Binding-site contacts:
Ligand atom O5 contacts residue ASN118 of chain 8.F at 1.8 Å (h-bond).
Ligand atom C6 contacts residue ASN118 of chain 8.F at 4.0 Å.
Ligand atom O7 contacts residue ALA117 of chain 8.F at 4.5 Å.
Ligand atom O7 contacts residue ASN118 of chain 8.F at 3.5 Å (h-bond).
Ligand atom C7 contacts residue PRO167 of chain 8.F at 3.9 Å (hydrophobic).
Ligand atom C5 contacts residue ASN118 of chain 8.F at 3.2 Å.
Ligand atom C8 contacts residue ASP164 of chain 8.F at 4.5 Å.
Ligand atom C4 contacts residue ASN118 of chain 8.F at 3.8 Å.
Ligand atom O5 contacts residue ALA117 of chain 8.F at 3.5 Å (h-bond).
Ligand atom C8 contacts residue PRO167 of chain 8.F at 3.7 Å (hydrophobic).
Ligand atom C2 contacts residue ALA117 of chain 8.F at 4.0 Å (hydrophobic).
Ligand atom O5 contacts residue GLN168 of chain 8.F at 4.0 Å.
Ligand atom C3 contacts residue ASN118 of chain 8.F at 3.8 Å.
Ligand atom N2 contacts residue PRO167 of chain 8.F at 4.0 Å.
Ligand atom C1 contacts residue ALA117 of chain 8.F at 3.9 Å (hydrophobic).
Ligand atom C5 contacts residue GLN168 of chain 8.F at 4.5 Å.
Ligand atom C6 contacts residue ALA117 of chain 8.F at 3.6 Å (hydrophobic).
Ligand atom C7 contacts residue ASN118 of chain 8.F at 3.9 Å.
Ligand atom C5 contacts residue ALA117 of chain 8.F at 4.2 Å (hydrophobic).
Ligand atom C1 contacts residue PRO167 of chain 8.F at 4.4 Å (hydrophobic).
Ligand atom O6 contacts residue ASN118 of chain 8.F at 4.0 Å.
Ligand atom N2 contacts residue ASN118 of chain 8.F at 3.6 Å.
Ligand atom C1 contacts residue GLN168 of chain 8.F at 4.0 Å.
Ligand atom C4 contacts residue ALA117 of chain 8.F at 4.2 Å (hydrophobic).
Ligand atom C2 contacts residue ASN118 of chain 8.F at 2.7 Å.
Ligand atom C1 contacts residue ASN118 of chain 8.F at 1.6 Å.
Ligand atom O6 contacts residue ALA117 of chain 8.F at 2.3 Å.

Sequence of chain 8.F:
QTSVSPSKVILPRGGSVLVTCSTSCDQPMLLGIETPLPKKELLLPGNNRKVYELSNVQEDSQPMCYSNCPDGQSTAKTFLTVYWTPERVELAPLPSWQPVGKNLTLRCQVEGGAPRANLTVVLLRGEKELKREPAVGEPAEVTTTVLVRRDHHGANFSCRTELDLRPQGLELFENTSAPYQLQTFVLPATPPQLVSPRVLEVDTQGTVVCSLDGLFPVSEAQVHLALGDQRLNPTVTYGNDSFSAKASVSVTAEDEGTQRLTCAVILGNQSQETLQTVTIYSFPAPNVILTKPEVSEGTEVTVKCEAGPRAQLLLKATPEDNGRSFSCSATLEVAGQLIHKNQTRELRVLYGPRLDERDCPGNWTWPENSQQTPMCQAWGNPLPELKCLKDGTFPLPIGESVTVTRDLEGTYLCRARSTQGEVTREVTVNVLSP

The protein below binds the small molecule below.
Small molecule (SMILES): CC(=O)N[C@@H]1[C@@H](O)[C@H](O)[C@@H](CO)O[C@H]1O